Sequence of chain 1.A:
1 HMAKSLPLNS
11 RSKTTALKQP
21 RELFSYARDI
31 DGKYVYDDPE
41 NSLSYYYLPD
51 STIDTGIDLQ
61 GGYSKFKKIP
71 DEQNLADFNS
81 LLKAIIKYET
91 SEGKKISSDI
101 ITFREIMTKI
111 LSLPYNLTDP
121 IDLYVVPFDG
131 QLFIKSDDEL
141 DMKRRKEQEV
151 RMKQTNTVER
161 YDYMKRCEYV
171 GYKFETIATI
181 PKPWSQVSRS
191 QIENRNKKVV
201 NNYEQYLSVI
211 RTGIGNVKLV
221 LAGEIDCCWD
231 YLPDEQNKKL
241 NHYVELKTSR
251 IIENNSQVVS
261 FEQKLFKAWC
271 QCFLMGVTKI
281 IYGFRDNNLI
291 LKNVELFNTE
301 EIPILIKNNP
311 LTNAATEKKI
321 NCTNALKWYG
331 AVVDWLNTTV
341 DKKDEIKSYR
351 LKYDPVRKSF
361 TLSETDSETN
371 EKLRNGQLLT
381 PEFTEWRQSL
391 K

The protein below binds the small molecule below.
Small molecule (SMILES): O=c1ccn([C@@H]2O[C@H](CO[P](=O)(O)O[C@H]3[C@@H](O)[C@H](n4ccc(=O)[nH]c4=O)O[C@@H]3CO[P](=O)(O)O[C@H]3[C@@H](O)[C@H](n4ccc(=O)[nH]c4=O)O[C@@H]3CO[P](=O)(O)O[C@H]3[C@@H](O)[C@H](n4ccc(=O)[nH]c4=O)O[C@@H]3COP(=O)(O)O)[C@@H](O)[C@H]2O)c(=O)[nH]1

Binding-site contacts:
Ligand atom OP2 contacts residue GLU245 of chain 1.A at 3.2 Å (salt-bridge).
Ligand atom O2' contacts residue GLN257 of chain 1.A at 2.8 Å.
Ligand atom OP1 contacts residue MN1 of chain 1.E at 2.4 Å.
Ligand atom P contacts residue MN1 of chain 1.F at 3.6 Å.
Ligand atom C4' contacts residue ARG250 of chain 1.A at 3.5 Å.
Ligand atom OP3 contacts residue GLN271 of chain 1.A at 3.5 Å (h-bond).
Ligand atom O2 contacts residue GLU168 of chain 1.A at 3.3 Å.
Ligand atom OP2 contacts residue MN1 of chain 1.F at 2.1 Å.
Ligand atom O3' contacts residue ARG250 of chain 1.A at 2.5 Å (salt-bridge).
Ligand atom C5' contacts residue CYS167 of chain 1.A at 3.5 Å (hydrophobic).
Ligand atom C3' contacts residue ARG250 of chain 1.A at 3.4 Å.
Ligand atom O2 contacts residue MET164 of chain 1.A at 3.3 Å.
Ligand atom OP2 contacts residue ASP226 of chain 1.A at 3.6 Å (salt-bridge).
Ligand atom C2 contacts residue MET164 of chain 1.A at 3.4 Å (hydrophobic).
Ligand atom OP2 contacts residue LYS264 of chain 1.A at 3.1 Å (salt-bridge).
Ligand atom O3' contacts residue GLN257 of chain 1.A at 2.5 Å (h-bond).
Ligand atom OP1 contacts residue THR248 of chain 1.A at 2.7 Å (h-bond).
Ligand atom OP1 contacts residue LYS247 of chain 1.A at 2.7 Å (salt-bridge).
Ligand atom O3' contacts residue ARG160 of chain 1.A at 3.3 Å (salt-bridge).
Ligand atom C5' contacts residue GLU175 of chain 1.A at 3.6 Å.
Ligand atom OP1 contacts residue LEU246 of chain 1.A at 3.4 Å (h-bond).
Ligand atom C4' contacts residue CYS167 of chain 1.A at 3.2 Å (hydrophobic).
Ligand atom OP1 contacts residue GLY171 of chain 1.A at 3.5 Å.
Ligand atom C5' contacts residue THR248 of chain 1.A at 3.4 Å.
Ligand atom O2' contacts residue GLU168 of chain 1.A at 2.6 Å (salt-bridge).
Ligand atom O2 contacts residue SER260 of chain 1.A at 3.2 Å.
Ligand atom OP1 contacts residue ARG285 of chain 1.A at 2.9 Å (salt-bridge).
Ligand atom C1' contacts residue TYR172 of chain 1.A at 3.4 Å (hydrophobic).
Ligand atom O3' contacts residue GLY171 of chain 1.A at 3.3 Å.
Ligand atom O2' contacts residue GLY171 of chain 1.A at 3.3 Å.
Ligand atom OP2 contacts residue MN1 of chain 1.E at 2.5 Å.
Ligand atom OP3 contacts residue LYS247 of chain 1.A at 3.3 Å (salt-bridge).
Ligand atom P contacts residue GLU245 of chain 1.A at 3.4 Å.
Ligand atom OP2 contacts residue ARG285 of chain 1.A at 2.7 Å (salt-bridge).
Ligand atom OP1 contacts residue GLU245 of chain 1.A at 3.0 Å (salt-bridge).
Ligand atom OP1 contacts residue ARG160 of chain 1.A at 2.9 Å (salt-bridge).
Ligand atom P contacts residue MN1 of chain 1.E at 2.9 Å.
Ligand atom O2' contacts residue CYS167 of chain 1.A at 3.4 Å.
Ligand atom O4' contacts residue TYR172 of chain 1.A at 2.9 Å (h-bond).
Ligand atom P contacts residue LYS247 of chain 1.A at 3.6 Å.